The protein below binds the small molecule below.
Small molecule (SMILES): COc1ccc2c(c1)c(CC(=O)O)c(C)n2C(=O)c1ccc(Cl)cc1

Sequence of chain 1.D:
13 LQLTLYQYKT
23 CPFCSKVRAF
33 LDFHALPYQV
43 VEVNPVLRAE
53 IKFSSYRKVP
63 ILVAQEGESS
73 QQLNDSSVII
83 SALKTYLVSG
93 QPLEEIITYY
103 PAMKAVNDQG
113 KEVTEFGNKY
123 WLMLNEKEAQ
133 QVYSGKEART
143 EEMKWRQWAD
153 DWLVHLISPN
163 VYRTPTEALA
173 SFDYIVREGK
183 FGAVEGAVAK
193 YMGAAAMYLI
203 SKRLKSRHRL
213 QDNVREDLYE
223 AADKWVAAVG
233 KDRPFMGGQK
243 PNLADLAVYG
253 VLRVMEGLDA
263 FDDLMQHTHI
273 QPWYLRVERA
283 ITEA

Binding-site contacts:
Ligand atom C8 contacts residue ACT1 of chain 1.O at 3.8 Å.
Ligand atom C5 contacts residue ILE177 of chain 1.D at 4.1 Å (hydrophobic).
Ligand atom C13 contacts residue VAL163 of chain 1.D at 4.0 Å (hydrophobic).
Ligand atom C9 contacts residue PRO24 of chain 1.D at 3.6 Å (hydrophobic).
Ligand atom C contacts residue CYS23 of chain 1.D at 4.0 Å (hydrophobic).
Ligand atom C13 contacts residue ILE177 of chain 1.D at 4.0 Å (hydrophobic).
Ligand atom C12 contacts residue VAL256 of chain 1.D at 3.6 Å (hydrophobic).
Ligand atom O1 contacts residue PRO24 of chain 1.D at 3.3 Å.
Ligand atom N contacts residue ACT1 of chain 1.O at 3.9 Å.
Ligand atom C14 contacts residue ILE177 of chain 1.D at 3.5 Å (hydrophobic).
Ligand atom N contacts residue PRO24 of chain 1.D at 3.7 Å.
Ligand atom O2 contacts residue CYS23 of chain 1.D at 2.9 Å (h-bond).
Ligand atom CL contacts residue LEU260 of chain 1.D at 3.3 Å.
Ligand atom C12 contacts residue THR22 of chain 1.D at 3.6 Å.
Ligand atom O contacts residue TYR20 of chain 1.D at 3.5 Å.
Ligand atom C7 contacts residue ACT1 of chain 1.O at 4.0 Å.
Ligand atom C11 contacts residue ILE159 of chain 1.D at 3.9 Å (hydrophobic).
Ligand atom C2 contacts residue TYR20 of chain 1.D at 4.1 Å (hydrophobic).
Ligand atom C3 contacts residue TYR20 of chain 1.D at 4.0 Å (hydrophobic).
Ligand atom C11 contacts residue THR22 of chain 1.D at 3.0 Å.
Ligand atom C6 contacts residue TYR20 of chain 1.D at 3.9 Å (hydrophobic).
Ligand atom C14 contacts residue VAL163 of chain 1.D at 3.6 Å (hydrophobic).
Ligand atom C6 contacts residue PRO47 of chain 1.D at 3.6 Å (hydrophobic).
Ligand atom C18 contacts residue CYS23 of chain 1.D at 3.9 Å (hydrophobic).
Ligand atom CL contacts residue SER173 of chain 1.D at 3.5 Å.
Ligand atom CL contacts residue TYR176 of chain 1.D at 3.3 Å.
Ligand atom C11 contacts residue VAL256 of chain 1.D at 3.4 Å (hydrophobic).
Ligand atom C14 contacts residue TYR164 of chain 1.D at 3.1 Å (hydrophobic).
Ligand atom O2 contacts residue PHE25 of chain 1.D at 3.2 Å.
Ligand atom C15 contacts residue TYR164 of chain 1.D at 3.4 Å (hydrophobic).
Ligand atom C5 contacts residue CYS23 of chain 1.D at 4.1 Å (hydrophobic).
Ligand atom C15 contacts residue ILE177 of chain 1.D at 3.9 Å (hydrophobic).
Ligand atom C10 contacts residue ILE159 of chain 1.D at 4.0 Å (hydrophobic).
Ligand atom C4 contacts residue THR22 of chain 1.D at 3.5 Å.
Ligand atom O1 contacts residue ILE159 of chain 1.D at 3.5 Å.
Ligand atom C1 contacts residue ACT1 of chain 1.O at 4.1 Å.
Ligand atom C1 contacts residue CYS23 of chain 1.D at 4.1 Å (hydrophobic).
Ligand atom C5 contacts residue THR22 of chain 1.D at 3.7 Å.
Ligand atom C8 contacts residue PRO24 of chain 1.D at 3.9 Å (hydrophobic).
Ligand atom C10 contacts residue THR22 of chain 1.D at 3.9 Å.